Sequence of chain 1.A:
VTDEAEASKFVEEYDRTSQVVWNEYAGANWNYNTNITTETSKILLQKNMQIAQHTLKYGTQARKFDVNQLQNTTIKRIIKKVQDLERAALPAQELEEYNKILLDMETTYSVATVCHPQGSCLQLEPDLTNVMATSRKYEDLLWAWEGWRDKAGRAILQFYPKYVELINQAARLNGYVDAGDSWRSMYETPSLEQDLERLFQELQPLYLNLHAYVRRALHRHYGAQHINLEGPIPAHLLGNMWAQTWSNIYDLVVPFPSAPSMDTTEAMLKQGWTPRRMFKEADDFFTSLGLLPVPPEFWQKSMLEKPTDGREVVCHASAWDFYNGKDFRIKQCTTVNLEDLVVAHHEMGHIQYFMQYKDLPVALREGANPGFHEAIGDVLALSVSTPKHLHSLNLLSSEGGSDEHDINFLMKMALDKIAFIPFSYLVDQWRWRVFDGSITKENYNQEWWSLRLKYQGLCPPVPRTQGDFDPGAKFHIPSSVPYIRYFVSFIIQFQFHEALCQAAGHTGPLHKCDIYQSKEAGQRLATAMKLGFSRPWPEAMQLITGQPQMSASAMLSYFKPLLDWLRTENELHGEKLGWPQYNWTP

Binding-site contacts:
Ligand atom C3 contacts residue ASN73 of chain 1.A at 3.8 Å.
Ligand atom N2 contacts residue ASN73 of chain 1.A at 2.9 Å (h-bond).
Ligand atom O7 contacts residue ASN73 of chain 1.A at 3.6 Å.
Ligand atom C1 contacts residue THR75 of chain 1.A at 4.4 Å.
Ligand atom C5 contacts residue SER9 of chain 1.A at 3.7 Å.
Ligand atom C5 contacts residue THR75 of chain 1.A at 3.9 Å.
Ligand atom O4 contacts residue GLU13 of chain 1.A at 2.6 Å (salt-bridge).
Ligand atom C8 contacts residue PRO362 of chain 1.A at 4.3 Å (hydrophobic).
Ligand atom C6 contacts residue VAL12 of chain 1.A at 4.3 Å (hydrophobic).
Ligand atom C1 contacts residue ASN73 of chain 1.A at 1.4 Å.
Ligand atom C6 contacts residue THR75 of chain 1.A at 4.2 Å.
Ligand atom C7 contacts residue THR75 of chain 1.A at 4.3 Å.
Ligand atom C6 contacts residue SER9 of chain 1.A at 3.5 Å.
Ligand atom O5 contacts residue ASN73 of chain 1.A at 2.4 Å (h-bond).
Ligand atom C2 contacts residue ASN73 of chain 1.A at 2.5 Å.
Ligand atom O3 contacts residue GLU13 of chain 1.A at 4.3 Å.
Ligand atom O7 contacts residue THR75 of chain 1.A at 4.1 Å.
Ligand atom C4 contacts residue GLU13 of chain 1.A at 3.4 Å.
Ligand atom C3 contacts residue GLU13 of chain 1.A at 4.5 Å.
Ligand atom C5 contacts residue GLU13 of chain 1.A at 4.4 Å.
Ligand atom C4 contacts residue SER9 of chain 1.A at 3.7 Å.
Ligand atom C4 contacts residue ASN73 of chain 1.A at 4.3 Å.
Ligand atom C5 contacts residue ASN73 of chain 1.A at 3.7 Å.
Ligand atom C7 contacts residue ASN73 of chain 1.A at 3.5 Å.
Ligand atom C6 contacts residue ILE76 of chain 1.A at 4.0 Å (hydrophobic).
Ligand atom C8 contacts residue LEU361 of chain 1.A at 4.4 Å (hydrophobic).
Ligand atom C5 contacts residue ILE76 of chain 1.A at 4.2 Å (hydrophobic).
Ligand atom C6 contacts residue GLU13 of chain 1.A at 3.7 Å.
Ligand atom C8 contacts residue THR75 of chain 1.A at 3.7 Å.
Ligand atom O5 contacts residue THR75 of chain 1.A at 4.2 Å.

This small molecule binds to this protein.
Small molecule (SMILES): CC(=O)N[C@H]1[C@H](O[C@H]2[C@H](O)[C@@H](NC(C)=O)CO[C@@H]2CO[C@@H]2O[C@@H](C)[C@@H](O)[C@@H](O)[C@@H]2O)O[C@H](CO)[C@@H](O)[C@@H]1O